A protein and the small-molecule ligand that binds it are described below.
Small molecule (SMILES): OC[C@H]1O[C@@H](O[C@@H]2[C@@H](O)[C@H](O)O[C@H](CO)[C@H]2O)[C@H](O)[C@@H](O)[C@@H]1O

Binding-site contacts:
Ligand atom O6 contacts residue GLY206 of chain 1.F at 4.4 Å.
Ligand atom O4 contacts residue GLY170 of chain 1.F at 3.5 Å (h-bond).
Ligand atom O3 contacts residue GLY206 of chain 1.F at 4.3 Å.
Ligand atom O2 contacts residue ASP203 of chain 1.F at 2.7 Å (salt-bridge).
Ligand atom C4 contacts residue PRO202 of chain 1.F at 3.5 Å (hydrophobic).
Ligand atom O3 contacts residue LEU207 of chain 1.F at 3.8 Å.
Ligand atom O5 contacts residue LEU207 of chain 1.F at 4.3 Å.
Ligand atom O2 contacts residue THR168 of chain 1.F at 3.7 Å.
Ligand atom C4 contacts residue GLN210 of chain 1.F at 3.5 Å.
Ligand atom C5 contacts residue GLN210 of chain 1.F at 4.1 Å.
Ligand atom O4 contacts residue GLN210 of chain 1.F at 2.8 Å (h-bond).
Ligand atom O3 contacts residue GLY170 of chain 1.F at 3.1 Å (h-bond).
Ligand atom O3 contacts residue PRO202 of chain 1.F at 3.7 Å.
Ligand atom O3 contacts residue LYS169 of chain 1.F at 3.5 Å.
Ligand atom C3 contacts residue ASP203 of chain 1.F at 3.9 Å.
Ligand atom C1 contacts residue ASP203 of chain 1.F at 3.8 Å.
Ligand atom O4 contacts residue GLY206 of chain 1.F at 3.5 Å.
Ligand atom C2 contacts residue ASP203 of chain 1.F at 3.3 Å.
Ligand atom O5 contacts residue GLY206 of chain 1.F at 3.9 Å.
Ligand atom C6 contacts residue GLY206 of chain 1.F at 4.0 Å.
Ligand atom O3 contacts residue ASP203 of chain 1.F at 3.2 Å (salt-bridge).
Ligand atom C5 contacts residue GLY206 of chain 1.F at 4.5 Å.
Ligand atom C6 contacts residue GLN210 of chain 1.F at 3.6 Å.
Ligand atom O6 contacts residue ILE266 of chain 1.F at 4.3 Å.
Ligand atom C3 contacts residue PRO202 of chain 1.F at 4.1 Å (hydrophobic).
Ligand atom C2 contacts residue LEU207 of chain 1.F at 4.3 Å (hydrophobic).
Ligand atom O4 contacts residue ASP171 of chain 1.F at 4.1 Å.
Ligand atom O3 contacts residue THR168 of chain 1.F at 2.7 Å (h-bond).
Ligand atom C4 contacts residue GLY170 of chain 1.F at 4.2 Å.
Ligand atom C4 contacts residue LEU207 of chain 1.F at 4.2 Å (hydrophobic).
Ligand atom C4 contacts residue GLY206 of chain 1.F at 4.4 Å.
Ligand atom O4 contacts residue PRO202 of chain 1.F at 3.9 Å.
Ligand atom C6 contacts residue ILE266 of chain 1.F at 4.2 Å (hydrophobic).
Ligand atom C3 contacts residue THR168 of chain 1.F at 3.9 Å.
Ligand atom C2 contacts residue THR168 of chain 1.F at 4.2 Å.
Ligand atom C3 contacts residue GLY170 of chain 1.F at 4.1 Å.

Sequence of chain 1.F:
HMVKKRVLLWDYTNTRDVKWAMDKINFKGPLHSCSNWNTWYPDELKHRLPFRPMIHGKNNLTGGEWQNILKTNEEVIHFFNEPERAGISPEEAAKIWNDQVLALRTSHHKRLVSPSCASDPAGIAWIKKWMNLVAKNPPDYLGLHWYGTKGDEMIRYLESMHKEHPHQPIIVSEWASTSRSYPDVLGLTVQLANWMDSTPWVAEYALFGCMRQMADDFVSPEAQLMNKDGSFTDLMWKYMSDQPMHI